Binding-site contacts:
Ligand atom O3A contacts residue GLY23 of chain 1.A at 3.6 Å.
Ligand atom N7 contacts residue MET95 of chain 1.A at 3.5 Å.
Ligand atom O2G contacts residue LYS143 of chain 1.A at 2.6 Å (salt-bridge).
Ligand atom S1G contacts residue LYS143 of chain 1.A at 2.6 Å (salt-bridge).
Ligand atom O3G contacts residue GLY23 of chain 1.A at 3.6 Å.
Ligand atom N6 contacts residue GLU96 of chain 1.A at 2.9 Å (salt-bridge).
Ligand atom C4' contacts residue TRS1 of chain 1.E at 3.7 Å.
Ligand atom PA contacts residue LYS43 of chain 1.A at 3.8 Å.
Ligand atom O1B contacts residue LYS143 of chain 1.A at 3.7 Å.
Ligand atom N6 contacts residue VAL75 of chain 1.A at 3.7 Å.
Ligand atom PB contacts residue MN1 of chain 1.C at 3.4 Å.
Ligand atom C5' contacts residue GLY23 of chain 1.A at 3.7 Å.
Ligand atom N3 contacts residue MET148 of chain 1.A at 3.6 Å.
Ligand atom C2 contacts residue MET148 of chain 1.A at 3.8 Å (hydrophobic).
Ligand atom O1B contacts residue ALA145 of chain 1.A at 3.8 Å.
Ligand atom O2A contacts residue ASP159 of chain 1.A at 2.9 Å (salt-bridge).
Ligand atom C2' contacts residue THR102 of chain 1.A at 3.7 Å.
Ligand atom PG contacts residue LYS143 of chain 1.A at 2.9 Å.
Ligand atom O4' contacts residue VAL28 of chain 1.A at 3.3 Å.
Ligand atom PA contacts residue MN1 of chain 1.C at 3.4 Å.
Ligand atom O1A contacts residue SER26 of chain 1.A at 3.5 Å.
Ligand atom O3' contacts residue TRS1 of chain 1.E at 3.4 Å.
Ligand atom O3A contacts residue MN1 of chain 1.C at 3.6 Å.
Ligand atom O2B contacts residue ALA145 of chain 1.A at 3.4 Å.
Ligand atom N1 contacts residue VAL98 of chain 1.A at 3.2 Å (h-bond).
Ligand atom C2 contacts residue VAL98 of chain 1.A at 3.1 Å (hydrophobic).
Ligand atom C4' contacts residue PHE22 of chain 1.A at 3.7 Å (hydrophobic).
Ligand atom O2A contacts residue LYS43 of chain 1.A at 2.9 Å (salt-bridge).
Ligand atom O2A contacts residue MN1 of chain 1.C at 2.1 Å.
Ligand atom C4 contacts residue MET148 of chain 1.A at 3.8 Å (hydrophobic).
Ligand atom C5' contacts residue PHE22 of chain 1.A at 3.4 Å (hydrophobic).
Ligand atom O3G contacts residue GLY24 of chain 1.A at 2.8 Å (h-bond).
Ligand atom N7 contacts residue MET158 of chain 1.A at 3.4 Å (h-bond).
Ligand atom O4' contacts residue GLY21 of chain 1.A at 3.7 Å.
Ligand atom O1A contacts residue LYS43 of chain 1.A at 3.4 Å.
Ligand atom O1B contacts residue ASN146 of chain 1.A at 3.2 Å (h-bond).
Ligand atom O2' contacts residue TRS1 of chain 1.E at 3.0 Å (h-bond).
Ligand atom O3B contacts residue LYS143 of chain 1.A at 3.2 Å (salt-bridge).
Ligand atom O1B contacts residue MN1 of chain 1.C at 2.2 Å.
Ligand atom N6 contacts residue MET95 of chain 1.A at 3.6 Å (h-bond).

A protein and the small-molecule ligand that binds it are described below.
Small molecule (SMILES): Nc1ncnc2c1ncn2[C@@H]1O[C@H](COP(=O)(O)OP(=O)(O)OP(O)(O)=S)[C@@H](O)[C@H]1O

Sequence of chain 1.A:
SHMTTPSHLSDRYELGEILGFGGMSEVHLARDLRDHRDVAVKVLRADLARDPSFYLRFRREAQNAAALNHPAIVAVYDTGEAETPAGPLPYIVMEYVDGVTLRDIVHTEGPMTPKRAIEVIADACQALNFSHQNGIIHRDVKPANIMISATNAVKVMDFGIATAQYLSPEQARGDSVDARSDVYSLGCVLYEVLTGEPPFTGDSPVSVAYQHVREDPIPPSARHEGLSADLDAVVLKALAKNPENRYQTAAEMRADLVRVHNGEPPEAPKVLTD